The protein below binds the small molecule below.
Small molecule (SMILES): CC(=O)N[C@H]1[C@H](O[C@H]2[C@H](O)[C@@H](NC(C)=O)CO[C@@H]2CO)O[C@H](CO)[C@@H](O)[C@@H]1O

Binding-site contacts:
Ligand atom C6 contacts residue ASN167 of chain 1.B at 4.1 Å.
Ligand atom O6 contacts residue ASN167 of chain 1.B at 4.2 Å.
Ligand atom O4 contacts residue ARG451 of chain 1.B at 3.8 Å.
Ligand atom C4 contacts residue ASN167 of chain 1.B at 3.3 Å.
Ligand atom O4 contacts residue ASN167 of chain 1.B at 3.9 Å.
Ligand atom C6 contacts residue GLU428 of chain 1.B at 3.3 Å.
Ligand atom C1 contacts residue ASN167 of chain 1.B at 1.5 Å.
Ligand atom C6 contacts residue ARG451 of chain 1.B at 4.3 Å.
Ligand atom C7 contacts residue ARG451 of chain 1.B at 4.0 Å.
Ligand atom C3 contacts residue ASN167 of chain 1.B at 3.1 Å.
Ligand atom C2 contacts residue ASN167 of chain 1.B at 2.5 Å.
Ligand atom C5 contacts residue ARG451 of chain 1.B at 4.0 Å.
Ligand atom C5 contacts residue GLU428 of chain 1.B at 4.1 Å.
Ligand atom C5 contacts residue ASN167 of chain 1.B at 2.8 Å.
Ligand atom O6 contacts residue ARG451 of chain 1.B at 3.3 Å (salt-bridge).
Ligand atom O7 contacts residue ARG451 of chain 1.B at 3.6 Å (salt-bridge).
Ligand atom O6 contacts residue GLU428 of chain 1.B at 2.5 Å (salt-bridge).
Ligand atom O7 contacts residue ASN167 of chain 1.B at 2.9 Å (h-bond).
Ligand atom O3 contacts residue ASN167 of chain 1.B at 4.5 Å.
Ligand atom O5 contacts residue ASN167 of chain 1.B at 2.5 Å (h-bond).
Ligand atom N2 contacts residue ASN167 of chain 1.B at 3.3 Å (h-bond).
Ligand atom C7 contacts residue ASN167 of chain 1.B at 3.5 Å.

Sequence of chain 1.B:
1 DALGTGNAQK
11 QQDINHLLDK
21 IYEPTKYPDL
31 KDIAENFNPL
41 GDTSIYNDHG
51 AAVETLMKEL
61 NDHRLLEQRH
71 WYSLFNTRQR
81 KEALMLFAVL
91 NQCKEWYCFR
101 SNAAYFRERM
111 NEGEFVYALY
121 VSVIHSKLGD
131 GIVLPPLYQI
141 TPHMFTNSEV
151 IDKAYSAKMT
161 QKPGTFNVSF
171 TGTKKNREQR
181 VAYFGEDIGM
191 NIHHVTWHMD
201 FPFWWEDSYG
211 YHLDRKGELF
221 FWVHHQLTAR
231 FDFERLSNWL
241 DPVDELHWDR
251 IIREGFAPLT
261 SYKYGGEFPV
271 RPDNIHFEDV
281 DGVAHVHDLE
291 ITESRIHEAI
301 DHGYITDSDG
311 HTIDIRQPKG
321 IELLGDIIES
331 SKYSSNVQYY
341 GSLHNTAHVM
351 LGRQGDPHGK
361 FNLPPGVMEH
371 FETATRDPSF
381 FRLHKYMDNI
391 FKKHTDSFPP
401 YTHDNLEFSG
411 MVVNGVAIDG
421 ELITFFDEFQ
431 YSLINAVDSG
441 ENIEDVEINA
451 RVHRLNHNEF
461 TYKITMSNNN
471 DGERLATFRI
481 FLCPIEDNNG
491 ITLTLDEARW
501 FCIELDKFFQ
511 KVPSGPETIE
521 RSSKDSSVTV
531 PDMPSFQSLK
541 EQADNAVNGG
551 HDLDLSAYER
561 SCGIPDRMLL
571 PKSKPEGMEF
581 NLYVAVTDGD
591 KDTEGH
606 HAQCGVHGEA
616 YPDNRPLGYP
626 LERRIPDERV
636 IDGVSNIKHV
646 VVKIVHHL